Binding-site contacts:
Ligand atom C6 contacts residue GLY35 of chain 1.J at 3.4 Å.
Ligand atom C2 contacts residue TYR376 of chain 1.J at 4.0 Å (hydrophobic).
Ligand atom N9 contacts residue GLY35 of chain 1.J at 4.2 Å.
Ligand atom C5D contacts residue GLU83 of chain 1.J at 4.1 Å.
Ligand atom O2D contacts residue ASP311 of chain 1.J at 3.4 Å.
Ligand atom C2 contacts residue ASN305 of chain 1.J at 4.2 Å.
Ligand atom O1B contacts residue GLY308 of chain 1.J at 3.3 Å (h-bond).
Ligand atom C2 contacts residue PHE377 of chain 1.J at 3.9 Å (hydrophobic).
Ligand atom C5 contacts residue TYR376 of chain 1.J at 4.1 Å (hydrophobic).
Ligand atom O2A contacts residue ALA34 of chain 1.J at 3.2 Å.
Ligand atom N6 contacts residue GLY35 of chain 1.J at 3.8 Å.
Ligand atom O3A contacts residue GLY308 of chain 1.J at 3.7 Å.
Ligand atom N1 contacts residue GLY35 of chain 1.J at 3.4 Å (h-bond).
Ligand atom O2' contacts residue PRO334 of chain 1.J at 4.2 Å.
Ligand atom C6 contacts residue TYR376 of chain 1.J at 3.9 Å (hydrophobic).
Ligand atom N6 contacts residue VAL38 of chain 1.J at 4.2 Å.
Ligand atom C4 contacts residue GLY35 of chain 1.J at 3.9 Å.
Ligand atom O4' contacts residue GLY306 of chain 1.J at 3.8 Å.
Ligand atom O1B contacts residue PHE307 of chain 1.J at 3.4 Å.
Ligand atom O2B contacts residue ALA34 of chain 1.J at 3.1 Å.
Ligand atom O4' contacts residue GLY35 of chain 1.J at 3.8 Å.
Ligand atom O4D contacts residue THR167 of chain 1.J at 4.0 Å.
Ligand atom C1D contacts residue THR167 of chain 1.J at 4.0 Å.
Ligand atom C3D contacts residue GLU83 of chain 1.J at 3.1 Å.
Ligand atom C4D contacts residue GLU83 of chain 1.J at 3.7 Å.
Ligand atom O5' contacts residue GLY308 of chain 1.J at 4.1 Å.
Ligand atom O1D contacts residue HIS227 of chain 1.J at 3.0 Å.
Ligand atom O1D contacts residue THR167 of chain 1.J at 3.9 Å.
Ligand atom N3 contacts residue GLY306 of chain 1.J at 3.9 Å.
Ligand atom N6 contacts residue TYR376 of chain 1.J at 3.8 Å.
Ligand atom O3D contacts residue GLU83 of chain 1.J at 2.4 Å (salt-bridge).
Ligand atom N1 contacts residue PHE377 of chain 1.J at 3.5 Å (h-bond).
Ligand atom C5 contacts residue GLY35 of chain 1.J at 3.7 Å.
Ligand atom C4' contacts residue GLY306 of chain 1.J at 3.9 Å.
Ligand atom O2A contacts residue THR44 of chain 1.J at 4.2 Å.
Ligand atom N3 contacts residue GLY35 of chain 1.J at 4.0 Å.
Ligand atom PB contacts residue GLY308 of chain 1.J at 4.1 Å.
Ligand atom N1 contacts residue TYR376 of chain 1.J at 3.8 Å.
Ligand atom C2 contacts residue GLY35 of chain 1.J at 3.7 Å.
Ligand atom C5' contacts residue GLY306 of chain 1.J at 4.1 Å.

The small molecule below binds the protein below.
Small molecule (SMILES): Nc1ncnc2c1ncn2[C@@H]1O[C@H](COP(=O)(O)OP(=O)(O)OC[C@H]2O[C@H](O)[C@H](O)[C@@H]2O)[C@@H](O)[C@H]1O

Sequence of chain 1.J:
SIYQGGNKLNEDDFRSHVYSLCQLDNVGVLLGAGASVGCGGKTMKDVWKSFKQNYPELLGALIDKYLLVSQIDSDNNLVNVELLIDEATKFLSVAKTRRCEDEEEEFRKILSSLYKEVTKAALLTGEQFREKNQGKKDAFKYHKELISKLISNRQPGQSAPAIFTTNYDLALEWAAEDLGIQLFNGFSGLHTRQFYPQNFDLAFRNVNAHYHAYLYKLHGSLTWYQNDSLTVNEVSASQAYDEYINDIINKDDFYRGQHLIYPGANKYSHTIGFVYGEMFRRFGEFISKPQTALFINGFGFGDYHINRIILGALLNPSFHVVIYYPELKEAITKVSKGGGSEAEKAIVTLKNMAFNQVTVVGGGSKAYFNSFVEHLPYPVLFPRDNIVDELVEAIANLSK